This small molecule binds to this protein.
Small molecule (SMILES): Cc1cc(C#N)cc(C)c1Oc1nc(NC2CCN(Cc3ccc(S(N)(=O)=O)cc3)CC2)nc2ccsc12

Sequence of chain 1.B:
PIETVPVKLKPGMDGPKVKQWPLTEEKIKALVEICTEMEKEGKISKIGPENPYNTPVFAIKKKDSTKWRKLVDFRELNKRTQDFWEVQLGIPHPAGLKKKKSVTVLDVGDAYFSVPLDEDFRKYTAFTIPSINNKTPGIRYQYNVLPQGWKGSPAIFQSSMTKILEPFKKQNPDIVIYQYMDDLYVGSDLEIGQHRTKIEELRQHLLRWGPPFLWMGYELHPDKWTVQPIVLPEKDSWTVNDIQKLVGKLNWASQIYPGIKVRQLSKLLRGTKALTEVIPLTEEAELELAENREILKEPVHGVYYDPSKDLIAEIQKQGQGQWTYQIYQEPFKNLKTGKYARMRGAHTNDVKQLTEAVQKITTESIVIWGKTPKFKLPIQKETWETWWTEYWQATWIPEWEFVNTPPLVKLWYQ

Binding-site contacts:
Ligand atom N06 contacts residue LEU236 of chain 1.A at 3.4 Å.
Ligand atom C05 contacts residue TYR190 of chain 1.A at 3.7 Å (hydrophobic).
Ligand atom N06 contacts residue PHE229 of chain 1.A at 3.2 Å.
Ligand atom C05 contacts residue LEU236 of chain 1.A at 3.3 Å (hydrophobic).
Ligand atom C22 contacts residue LYS105 of chain 1.A at 3.8 Å.
Ligand atom C35 contacts residue SO41 of chain 1.I at 3.4 Å.
Ligand atom C07 contacts residue TYR190 of chain 1.A at 3.5 Å (hydrophobic).
Ligand atom N15 contacts residue LYS103 of chain 1.A at 3.1 Å (salt-bridge).
Ligand atom C17 contacts residue LYS103 of chain 1.A at 3.3 Å.
Ligand atom C16 contacts residue LYS103 of chain 1.A at 3.8 Å.
Ligand atom N26 contacts residue LYS106 of chain 1.A at 3.4 Å (salt-bridge).
Ligand atom C01 contacts residue PRO97 of chain 1.A at 3.6 Å (hydrophobic).
Ligand atom C23 contacts residue LYS105 of chain 1.A at 3.6 Å.
Ligand atom C35 contacts residue LYS138 of chain 1.B at 3.7 Å.
Ligand atom O28 contacts residue LYS106 of chain 1.A at 3.7 Å.
Ligand atom C20 contacts residue HIS237 of chain 1.A at 3.5 Å.
Ligand atom C35 contacts residue VAL181 of chain 1.A at 3.6 Å (hydrophobic).
Ligand atom C22 contacts residue VAL108 of chain 1.A at 3.8 Å (hydrophobic).
Ligand atom C36 contacts residue VAL181 of chain 1.A at 3.6 Å (hydrophobic).
Ligand atom C34 contacts residue VAL181 of chain 1.A at 3.8 Å (hydrophobic).
Ligand atom C30 contacts residue PHE229 of chain 1.A at 3.7 Å (hydrophobic).
Ligand atom O11 contacts residue TYR183 of chain 1.A at 3.1 Å.
Ligand atom N06 contacts residue TRP231 of chain 1.A at 3.5 Å.
Ligand atom C18 contacts residue TYR320 of chain 1.A at 3.3 Å (hydrophobic).
Ligand atom N06 contacts residue TYR190 of chain 1.A at 3.6 Å.
Ligand atom C10 contacts residue TYR183 of chain 1.A at 3.6 Å (hydrophobic).
Ligand atom C23 contacts residue VAL108 of chain 1.A at 3.8 Å (hydrophobic).
Ligand atom C08 contacts residue TYR190 of chain 1.A at 3.5 Å (hydrophobic).
Ligand atom C09 contacts residue TYR190 of chain 1.A at 3.0 Å (hydrophobic).
Ligand atom N33 contacts residue LEU102 of chain 1.A at 3.7 Å.
Ligand atom O28 contacts residue SER107 of chain 1.A at 3.7 Å.
Ligand atom C36 contacts residue SO41 of chain 1.I at 3.9 Å.
Ligand atom C22 contacts residue PRO238 of chain 1.A at 3.8 Å (hydrophobic).
Ligand atom O28 contacts residue VAL108 of chain 1.A at 3.2 Å (h-bond).
Ligand atom N15 contacts residue LEU102 of chain 1.A at 3.6 Å.
Ligand atom C03 contacts residue LEU236 of chain 1.A at 3.8 Å (hydrophobic).
Ligand atom C02 contacts residue TYR183 of chain 1.A at 3.7 Å (hydrophobic).
Ligand atom C34 contacts residue LEU102 of chain 1.A at 3.9 Å (hydrophobic).
Ligand atom C14 contacts residue LEU102 of chain 1.A at 3.8 Å (hydrophobic).
Ligand atom C04 contacts residue LEU236 of chain 1.A at 3.7 Å (hydrophobic).

Sequence of chain 1.A:
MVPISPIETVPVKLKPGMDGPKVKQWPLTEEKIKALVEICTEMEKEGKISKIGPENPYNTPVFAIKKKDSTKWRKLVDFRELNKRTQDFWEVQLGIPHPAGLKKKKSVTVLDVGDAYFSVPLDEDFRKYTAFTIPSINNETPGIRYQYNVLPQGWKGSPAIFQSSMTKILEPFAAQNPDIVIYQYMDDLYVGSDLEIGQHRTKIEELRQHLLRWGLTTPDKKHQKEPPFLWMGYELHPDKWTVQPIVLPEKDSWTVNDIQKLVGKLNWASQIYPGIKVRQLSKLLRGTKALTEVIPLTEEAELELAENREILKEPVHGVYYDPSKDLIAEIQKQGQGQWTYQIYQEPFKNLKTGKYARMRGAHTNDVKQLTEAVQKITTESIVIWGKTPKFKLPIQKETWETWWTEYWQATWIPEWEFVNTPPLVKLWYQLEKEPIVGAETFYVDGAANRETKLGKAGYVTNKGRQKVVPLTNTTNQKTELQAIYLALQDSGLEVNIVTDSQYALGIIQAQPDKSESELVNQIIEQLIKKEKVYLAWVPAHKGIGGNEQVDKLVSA